Sequence of chain 1.A:
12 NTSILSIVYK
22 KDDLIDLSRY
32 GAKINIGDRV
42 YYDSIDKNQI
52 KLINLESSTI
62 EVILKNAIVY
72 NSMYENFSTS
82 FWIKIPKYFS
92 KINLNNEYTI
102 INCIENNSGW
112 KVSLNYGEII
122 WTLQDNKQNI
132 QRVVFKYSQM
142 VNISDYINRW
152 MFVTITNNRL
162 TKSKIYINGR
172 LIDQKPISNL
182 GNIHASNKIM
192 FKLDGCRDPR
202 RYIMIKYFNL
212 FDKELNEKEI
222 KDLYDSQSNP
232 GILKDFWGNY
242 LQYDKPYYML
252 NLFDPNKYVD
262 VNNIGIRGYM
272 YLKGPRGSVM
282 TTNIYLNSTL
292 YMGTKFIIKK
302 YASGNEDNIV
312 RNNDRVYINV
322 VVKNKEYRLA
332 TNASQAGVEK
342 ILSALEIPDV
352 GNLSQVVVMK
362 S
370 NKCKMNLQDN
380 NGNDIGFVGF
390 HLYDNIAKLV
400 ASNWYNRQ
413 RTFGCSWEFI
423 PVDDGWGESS

This protein binds this small molecule.
Small molecule (SMILES): CC(=O)N[C@H]1[C@H](O[C@@H]2[C@H](O)[C@@H](O)[C@H](O[C@H]3[C@H](O)[C@@H](O)[C@H](O)O[C@@H]3CO)O[C@@H]2CO)O[C@H](CO)[C@H](O)[C@@H]1O[C@@H]1O[C@H](CO)[C@H](O)[C@H](O[C@]2(C(=O)O)C[C@H](O)[C@@H](NC(C)=O)[C@H]([C@H](O)[C@H](O)CO)O2)[C@H]1O

Binding-site contacts:
Ligand atom O4 contacts residue PHE389 of chain 1.A at 3.6 Å.
Ligand atom O4 contacts residue TYR404 of chain 1.A at 3.9 Å.
Ligand atom C5 contacts residue TRP403 of chain 1.A at 3.9 Å (hydrophobic).
Ligand atom O3 contacts residue HIS390 of chain 1.A at 3.4 Å.
Ligand atom C6 contacts residue GLU340 of chain 1.A at 3.6 Å.
Ligand atom C6 contacts residue GLU340 of chain 1.A at 4.0 Å.
Ligand atom O4 contacts residue HIS390 of chain 1.A at 3.3 Å.
Ligand atom O5 contacts residue GLU340 of chain 1.A at 3.4 Å (salt-bridge).
Ligand atom O6 contacts residue SER401 of chain 1.A at 2.7 Å (h-bond).
Ligand atom O4 contacts residue GLU340 of chain 1.A at 2.5 Å (salt-bridge).
Ligand atom C4 contacts residue TYR404 of chain 1.A at 3.6 Å (hydrophobic).
Ligand atom C1 contacts residue HIS390 of chain 1.A at 3.8 Å.
Ligand atom O4 contacts residue PHE389 of chain 1.A at 2.5 Å (h-bond).
Ligand atom O1B contacts residue PHE389 of chain 1.A at 3.6 Å.
Ligand atom O8 contacts residue TRP403 of chain 1.A at 3.3 Å.
Ligand atom O6 contacts residue TRP403 of chain 1.A at 3.4 Å.
Ligand atom C6 contacts residue TRP403 of chain 1.A at 4.0 Å (hydrophobic).
Ligand atom C5 contacts residue HIS390 of chain 1.A at 3.9 Å.
Ligand atom C1 contacts residue GLY416 of chain 1.A at 3.4 Å.
Ligand atom O1B contacts residue TYR404 of chain 1.A at 2.7 Å (h-bond).
Ligand atom O9 contacts residue PHE254 of chain 1.A at 3.5 Å.
Ligand atom O5 contacts residue HIS390 of chain 1.A at 3.1 Å (h-bond).
Ligand atom C6 contacts residue PHE254 of chain 1.A at 4.0 Å (hydrophobic).
Ligand atom C3 contacts residue TRP403 of chain 1.A at 4.0 Å (hydrophobic).
Ligand atom C6 contacts residue HIS390 of chain 1.A at 4.0 Å.
Ligand atom O1A contacts residue TYR404 of chain 1.A at 3.7 Å.
Ligand atom O1B contacts residue GLY416 of chain 1.A at 3.2 Å (h-bond).
Ligand atom O1A contacts residue GLY416 of chain 1.A at 2.9 Å (h-bond).
Ligand atom C3 contacts residue PHE254 of chain 1.A at 3.9 Å (hydrophobic).
Ligand atom C4 contacts residue PHE389 of chain 1.A at 3.4 Å (hydrophobic).
Ligand atom C6 contacts residue SER401 of chain 1.A at 3.7 Å.
Ligand atom C4 contacts residue PHE254 of chain 1.A at 3.7 Å (hydrophobic).
Ligand atom C1 contacts residue TYR404 of chain 1.A at 3.8 Å (hydrophobic).
Ligand atom C6 contacts residue VAL339 of chain 1.A at 3.5 Å (hydrophobic).
Ligand atom C5 contacts residue TRP403 of chain 1.A at 3.5 Å (hydrophobic).
Ligand atom C3 contacts residue PHE389 of chain 1.A at 3.6 Å (hydrophobic).
Ligand atom O6 contacts residue GLU340 of chain 1.A at 2.7 Å (salt-bridge).
Ligand atom O1A contacts residue PHE415 of chain 1.A at 3.5 Å.
Ligand atom C4 contacts residue GLU340 of chain 1.A at 3.2 Å.
Ligand atom O4 contacts residue HIS390 of chain 1.A at 3.1 Å (h-bond).